Sequence of chain 5.A:
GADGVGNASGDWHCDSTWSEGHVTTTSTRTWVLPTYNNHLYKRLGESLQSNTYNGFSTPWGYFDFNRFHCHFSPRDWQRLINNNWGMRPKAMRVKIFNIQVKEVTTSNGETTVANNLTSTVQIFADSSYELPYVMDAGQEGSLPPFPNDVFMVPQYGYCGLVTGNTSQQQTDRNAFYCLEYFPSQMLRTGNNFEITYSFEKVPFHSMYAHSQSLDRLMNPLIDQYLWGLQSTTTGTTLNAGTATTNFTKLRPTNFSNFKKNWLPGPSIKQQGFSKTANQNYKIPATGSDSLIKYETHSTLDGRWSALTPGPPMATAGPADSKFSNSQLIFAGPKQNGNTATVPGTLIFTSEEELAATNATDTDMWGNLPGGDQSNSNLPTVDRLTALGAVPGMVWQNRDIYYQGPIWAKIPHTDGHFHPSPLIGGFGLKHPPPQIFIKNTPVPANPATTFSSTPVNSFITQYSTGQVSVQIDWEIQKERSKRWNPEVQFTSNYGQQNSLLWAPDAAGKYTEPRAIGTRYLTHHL

This protein binds this small molecule.
Small molecule (SMILES): Nc1ncnc2c1ncn2[C@H]1C[C@H](O)[C@@H](COP(=O)(O)O)O1

Binding-site contacts:
Ligand atom O4' contacts residue PRO419 of chain 5.A at 4.3 Å.
Ligand atom C2 contacts residue VAL202 of chain 5.A at 4.3 Å (hydrophobic).
Ligand atom C8 contacts residue PRO203 of chain 5.A at 4.4 Å (hydrophobic).
Ligand atom C8 contacts residue HIS418 of chain 5.A at 3.7 Å.
Ligand atom N6 contacts residue PHE426 of chain 5.A at 3.8 Å.
Ligand atom N6 contacts residue GLY425 of chain 5.A at 4.1 Å.
Ligand atom C6 contacts residue SER420 of chain 5.A at 4.3 Å.
Ligand atom C6 contacts residue PRO203 of chain 5.A at 4.4 Å (hydrophobic).
Ligand atom C5 contacts residue PRO419 of chain 5.A at 3.7 Å (hydrophobic).
Ligand atom C4 contacts residue PRO419 of chain 5.A at 4.2 Å (hydrophobic).
Ligand atom C2 contacts residue PRO419 of chain 5.A at 4.0 Å (hydrophobic).
Ligand atom O4' contacts residue HIS418 of chain 5.A at 4.1 Å.
Ligand atom N7 contacts residue PRO419 of chain 5.A at 4.3 Å.
Ligand atom C2 contacts residue GLY427 of chain 5.A at 3.4 Å.
Ligand atom O2P contacts residue HIS416 of chain 5.A at 2.8 Å (h-bond).
Ligand atom P contacts residue HIS416 of chain 5.A at 4.0 Å.
Ligand atom C6 contacts residue PRO419 of chain 5.A at 3.2 Å (hydrophobic).
Ligand atom C4 contacts residue PRO203 of chain 5.A at 4.2 Å (hydrophobic).
Ligand atom N1 contacts residue PRO419 of chain 5.A at 3.5 Å (h-bond).
Ligand atom N7 contacts residue HIS418 of chain 5.A at 4.4 Å.
Ligand atom N6 contacts residue SER420 of chain 5.A at 4.0 Å.
Ligand atom N9 contacts residue PRO203 of chain 5.A at 4.2 Å.
Ligand atom O1P contacts residue HIS416 of chain 5.A at 4.2 Å.
Ligand atom N9 contacts residue HIS418 of chain 5.A at 4.3 Å.
Ligand atom N6 contacts residue PRO419 of chain 5.A at 3.4 Å (h-bond).
Ligand atom C6 contacts residue VAL202 of chain 5.A at 3.9 Å (hydrophobic).
Ligand atom C5 contacts residue PRO203 of chain 5.A at 4.3 Å (hydrophobic).
Ligand atom N1 contacts residue GLY427 of chain 5.A at 2.7 Å (h-bond).
Ligand atom C6 contacts residue GLY427 of chain 5.A at 3.7 Å.
Ligand atom N6 contacts residue GLY427 of chain 5.A at 2.8 Å (h-bond).
Ligand atom N3 contacts residue PRO203 of chain 5.A at 4.4 Å.
Ligand atom C2' contacts residue PRO203 of chain 5.A at 4.0 Å (hydrophobic).
Ligand atom C5 contacts residue SER420 of chain 5.A at 4.3 Å.
Ligand atom N3 contacts residue PRO419 of chain 5.A at 4.3 Å.
Ligand atom N6 contacts residue VAL202 of chain 5.A at 4.0 Å.
Ligand atom N7 contacts residue SER420 of chain 5.A at 3.9 Å.
Ligand atom C1' contacts residue HIS418 of chain 5.A at 4.1 Å.
Ligand atom O2P contacts residue PRO419 of chain 5.A at 4.2 Å.
Ligand atom O5' contacts residue PRO419 of chain 5.A at 3.9 Å.
Ligand atom N1 contacts residue VAL202 of chain 5.A at 3.7 Å.